Binding-site contacts:
Ligand atom O1 contacts residue LEU34 of chain 1.B at 3.9 Å.
Ligand atom C3 contacts residue LEU34 of chain 1.B at 4.1 Å (hydrophobic).
Ligand atom C1 contacts residue TYR43 of chain 1.B at 4.2 Å (hydrophobic).
Ligand atom O1 contacts residue PHE73 of chain 1.B at 3.6 Å.
Ligand atom O2 contacts residue TYR43 of chain 1.B at 3.2 Å.
Ligand atom C2 contacts residue LEU205 of chain 1.B at 4.0 Å (hydrophobic).
Ligand atom C3 contacts residue PRO40 of chain 1.B at 4.2 Å (hydrophobic).
Ligand atom C6 contacts residue MET209 of chain 1.B at 4.0 Å (hydrophobic).
Ligand atom C5 contacts residue PRO40 of chain 1.B at 4.0 Å (hydrophobic).
Ligand atom C5 contacts residue ILE216 of chain 1.B at 4.1 Å (hydrophobic).
Ligand atom C1 contacts residue LEU32 of chain 1.B at 3.9 Å (hydrophobic).
Ligand atom C4 contacts residue LEU205 of chain 1.B at 4.5 Å (hydrophobic).
Ligand atom C1 contacts residue LEU34 of chain 1.B at 3.9 Å (hydrophobic).
Ligand atom C5 contacts residue MET209 of chain 1.B at 4.5 Å (hydrophobic).
Ligand atom O2 contacts residue LEU34 of chain 1.B at 4.0 Å.
Ligand atom O2 contacts residue LEU32 of chain 1.B at 3.6 Å.
Ligand atom O1 contacts residue LEU32 of chain 1.B at 3.3 Å (h-bond).
Ligand atom C2 contacts residue LEU34 of chain 1.B at 4.4 Å (hydrophobic).
Ligand atom C7 contacts residue MET209 of chain 1.B at 4.0 Å (hydrophobic).

The protein below binds the small molecule below.
Small molecule (SMILES): CCCCCCCC(=O)O

Sequence of chain 1.B:
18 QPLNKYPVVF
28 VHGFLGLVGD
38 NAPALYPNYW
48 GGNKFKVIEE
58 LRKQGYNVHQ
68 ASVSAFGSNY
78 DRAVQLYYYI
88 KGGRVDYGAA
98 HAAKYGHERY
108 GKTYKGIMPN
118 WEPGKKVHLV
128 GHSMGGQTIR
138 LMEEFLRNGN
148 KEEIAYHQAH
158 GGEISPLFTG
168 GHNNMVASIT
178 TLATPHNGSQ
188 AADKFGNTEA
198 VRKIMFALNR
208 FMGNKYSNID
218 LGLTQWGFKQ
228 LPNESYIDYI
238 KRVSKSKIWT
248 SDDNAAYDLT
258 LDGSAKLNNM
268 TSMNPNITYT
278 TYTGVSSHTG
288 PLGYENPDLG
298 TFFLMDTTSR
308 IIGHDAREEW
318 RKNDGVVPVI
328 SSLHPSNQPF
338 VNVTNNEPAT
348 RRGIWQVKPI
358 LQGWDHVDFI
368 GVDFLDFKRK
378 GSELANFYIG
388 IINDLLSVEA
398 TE